Sequence of chain 1.E:
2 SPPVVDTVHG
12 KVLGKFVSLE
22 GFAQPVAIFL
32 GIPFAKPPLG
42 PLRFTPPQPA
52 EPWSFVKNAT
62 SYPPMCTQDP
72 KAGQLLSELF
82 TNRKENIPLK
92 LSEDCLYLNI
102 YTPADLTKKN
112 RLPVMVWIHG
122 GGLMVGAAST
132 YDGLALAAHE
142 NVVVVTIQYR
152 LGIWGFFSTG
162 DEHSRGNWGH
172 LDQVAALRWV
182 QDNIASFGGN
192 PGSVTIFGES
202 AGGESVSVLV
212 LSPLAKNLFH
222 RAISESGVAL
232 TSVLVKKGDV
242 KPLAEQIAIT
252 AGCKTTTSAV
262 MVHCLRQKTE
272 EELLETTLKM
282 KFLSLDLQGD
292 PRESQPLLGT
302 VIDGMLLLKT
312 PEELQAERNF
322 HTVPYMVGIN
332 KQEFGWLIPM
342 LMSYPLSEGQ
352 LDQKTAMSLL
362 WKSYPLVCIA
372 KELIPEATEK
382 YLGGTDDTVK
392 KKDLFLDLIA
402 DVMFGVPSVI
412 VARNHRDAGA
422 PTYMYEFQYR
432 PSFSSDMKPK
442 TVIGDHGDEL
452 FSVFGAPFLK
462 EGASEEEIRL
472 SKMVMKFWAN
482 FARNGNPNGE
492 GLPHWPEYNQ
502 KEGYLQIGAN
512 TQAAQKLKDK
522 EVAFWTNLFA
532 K

Binding-site contacts:
Ligand atom C3 contacts residue LEU284 of chain 1.E at 3.6 Å (hydrophobic).
Ligand atom P1 contacts residue HIS447 of chain 1.E at 4.0 Å.
Ligand atom C1 contacts residue LEU298 of chain 1.E at 3.8 Å (hydrophobic).
Ligand atom OH contacts residue SER201 of chain 1.E at 3.0 Å (h-bond).
Ligand atom P1 contacts residue ALA202 of chain 1.E at 3.7 Å.
Ligand atom C4 contacts residue PHE405 of chain 1.E at 4.0 Å (hydrophobic).
Ligand atom C7 contacts residue GLU200 of chain 1.E at 4.0 Å.
Ligand atom C7 contacts residue GLY122 of chain 1.E at 4.4 Å.
Ligand atom O11 contacts residue GLY123 of chain 1.E at 2.6 Å (h-bond).
Ligand atom O11 contacts residue GLY122 of chain 1.E at 2.4 Å (h-bond).
Ligand atom C3 contacts residue MET343 of chain 1.E at 4.5 Å (hydrophobic).
Ligand atom C1 contacts residue VAL234 of chain 1.E at 4.1 Å (hydrophobic).
Ligand atom C7 contacts residue HIS447 of chain 1.E at 3.0 Å.
Ligand atom C4 contacts residue SER201 of chain 1.E at 3.0 Å.
Ligand atom OH contacts residue GLY123 of chain 1.E at 3.4 Å (h-bond).
Ligand atom C1 contacts residue GLY123 of chain 1.E at 4.2 Å.
Ligand atom C7 contacts residue SER201 of chain 1.E at 2.6 Å.
Ligand atom O11 contacts residue ALA202 of chain 1.E at 3.3 Å (h-bond).
Ligand atom C4 contacts residue MET404 of chain 1.E at 4.5 Å (hydrophobic).
Ligand atom C2 contacts residue MET343 of chain 1.E at 4.2 Å (hydrophobic).
Ligand atom OH contacts residue GLY122 of chain 1.E at 4.3 Å.
Ligand atom O11 contacts residue GLY121 of chain 1.E at 3.4 Å.
Ligand atom P1 contacts residue GLY122 of chain 1.E at 3.9 Å.
Ligand atom C2 contacts residue MET404 of chain 1.E at 3.5 Å (hydrophobic).
Ligand atom O11 contacts residue SER201 of chain 1.E at 2.6 Å (h-bond).
Ligand atom C1 contacts residue LEU235 of chain 1.E at 4.2 Å (hydrophobic).
Ligand atom C1 contacts residue LEU284 of chain 1.E at 4.2 Å (hydrophobic).
Ligand atom C2 contacts residue ILE339 of chain 1.E at 3.8 Å (hydrophobic).
Ligand atom P1 contacts residue SER201 of chain 1.E at 1.8 Å.
Ligand atom C5 contacts residue SER201 of chain 1.E at 3.4 Å.
Ligand atom P1 contacts residue GLY123 of chain 1.E at 3.6 Å.

A small-molecule ligand and the protein it binds are described below.
Small molecule (SMILES): C[C@@H](O[PH](C)=O)C(C)(C)C